A small-molecule ligand and the protein it binds are described below.
Small molecule (SMILES): CC(=O)N[C@H]1[C@H](O[C@H]2[C@H](O)[C@@H](NC(C)=O)CO[C@@H]2CO)O[C@H](CO)[C@@H](O)[C@@H]1O

Binding-site contacts:
Ligand atom C8 contacts residue ASN118 of chain 1.C at 4.5 Å.
Ligand atom C2 contacts residue PHE116 of chain 1.C at 4.2 Å (hydrophobic).
Ligand atom C8 contacts residue CYS117 of chain 1.C at 3.3 Å (hydrophobic).
Ligand atom O3 contacts residue HIS114 of chain 1.C at 4.2 Å.
Ligand atom O7 contacts residue CYS117 of chain 1.C at 4.0 Å.
Ligand atom C3 contacts residue ASN118 of chain 1.C at 3.9 Å.
Ligand atom C7 contacts residue CYS117 of chain 1.C at 3.9 Å (hydrophobic).
Ligand atom C3 contacts residue PHE116 of chain 1.C at 4.2 Å (hydrophobic).
Ligand atom C7 contacts residue ASN118 of chain 1.C at 3.4 Å.
Ligand atom C2 contacts residue ASN118 of chain 1.C at 2.6 Å.
Ligand atom N2 contacts residue PHE116 of chain 1.C at 3.4 Å.
Ligand atom C4 contacts residue ASN118 of chain 1.C at 4.3 Å.
Ligand atom N2 contacts residue ASN118 of chain 1.C at 3.0 Å (h-bond).
Ligand atom C8 contacts residue CYS154 of chain 1.C at 3.0 Å (hydrophobic).
Ligand atom O5 contacts residue ASN118 of chain 1.C at 2.4 Å (h-bond).
Ligand atom C5 contacts residue ASN118 of chain 1.C at 3.8 Å.
Ligand atom C1 contacts residue PHE116 of chain 1.C at 4.0 Å (hydrophobic).
Ligand atom O7 contacts residue ASN118 of chain 1.C at 3.3 Å (h-bond).
Ligand atom C1 contacts residue ASN118 of chain 1.C at 1.5 Å.
Ligand atom C8 contacts residue PHE116 of chain 1.C at 3.8 Å (hydrophobic).
Ligand atom C7 contacts residue PHE116 of chain 1.C at 4.3 Å (hydrophobic).

Sequence of chain 1.C:
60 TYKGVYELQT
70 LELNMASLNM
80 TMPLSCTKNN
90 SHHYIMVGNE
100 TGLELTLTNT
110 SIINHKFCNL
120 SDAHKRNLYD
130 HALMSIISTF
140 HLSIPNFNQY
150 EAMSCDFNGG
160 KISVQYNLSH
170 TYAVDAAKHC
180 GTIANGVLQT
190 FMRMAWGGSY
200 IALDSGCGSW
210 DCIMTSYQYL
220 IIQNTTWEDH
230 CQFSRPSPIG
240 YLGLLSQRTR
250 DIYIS